The protein below binds the small molecule below.
Small molecule (SMILES): O=P(O)(O)OCCNS(=O)(=O)c1ccc(OC(F)(F)F)cc1

Sequence of chain 1.B:
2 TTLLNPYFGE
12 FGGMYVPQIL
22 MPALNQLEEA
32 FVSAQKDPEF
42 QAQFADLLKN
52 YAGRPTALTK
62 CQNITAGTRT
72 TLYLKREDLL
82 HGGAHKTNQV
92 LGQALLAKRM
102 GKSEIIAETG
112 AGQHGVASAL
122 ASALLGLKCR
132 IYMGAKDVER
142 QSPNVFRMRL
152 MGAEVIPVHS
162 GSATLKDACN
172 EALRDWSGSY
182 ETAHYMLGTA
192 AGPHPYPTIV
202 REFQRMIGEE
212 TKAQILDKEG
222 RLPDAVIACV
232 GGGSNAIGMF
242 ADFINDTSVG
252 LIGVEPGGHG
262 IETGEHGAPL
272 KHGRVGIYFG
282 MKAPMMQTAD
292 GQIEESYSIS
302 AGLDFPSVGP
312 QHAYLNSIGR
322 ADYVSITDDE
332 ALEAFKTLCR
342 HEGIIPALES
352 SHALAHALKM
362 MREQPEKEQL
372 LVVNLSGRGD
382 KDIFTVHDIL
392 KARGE

Binding-site contacts:
Ligand atom P17 contacts residue GLY213 of chain 1.A at 3.8 Å.
Ligand atom O7 contacts residue ALA59 of chain 1.A at 3.4 Å.
Ligand atom O22 contacts residue TYR175 of chain 1.A at 2.9 Å (h-bond).
Ligand atom O20 contacts residue ILE64 of chain 1.A at 3.5 Å.
Ligand atom F9F contacts residue LEU127 of chain 1.A at 3.4 Å.
Ligand atom C5 contacts residue LEU100 of chain 1.A at 3.7 Å (hydrophobic).
Ligand atom F10 contacts residue PHE212 of chain 1.A at 3.8 Å.
Ligand atom C5 contacts residue THR183 of chain 1.A at 3.7 Å.
Ligand atom O7 contacts residue PHE212 of chain 1.A at 3.7 Å.
Ligand atom O20 contacts residue GLY184 of chain 1.A at 3.7 Å.
Ligand atom C2 contacts residue PHE212 of chain 1.A at 3.7 Å (hydrophobic).
Ligand atom C1 contacts residue PHE212 of chain 1.A at 3.6 Å (hydrophobic).
Ligand atom O20 contacts residue GLY234 of chain 1.A at 3.6 Å.
Ligand atom O19 contacts residue THR183 of chain 1.A at 3.6 Å.
Ligand atom C4 contacts residue LEU100 of chain 1.A at 3.7 Å (hydrophobic).
Ligand atom F11 contacts residue PRO18 of chain 1.B at 3.5 Å.
Ligand atom O20 contacts residue SER235 of chain 1.A at 2.6 Å (h-bond).
Ligand atom O7 contacts residue ALA129 of chain 1.A at 3.6 Å.
Ligand atom F9F contacts residue ALA129 of chain 1.A at 3.4 Å.
Ligand atom O19 contacts residue GLY184 of chain 1.A at 2.8 Å (h-bond).
Ligand atom C6 contacts residue PHE212 of chain 1.A at 3.7 Å (hydrophobic).
Ligand atom P17 contacts residue SER235 of chain 1.A at 3.6 Å.
Ligand atom O19 contacts residue PHE212 of chain 1.A at 3.5 Å.
Ligand atom O22 contacts residue ILE232 of chain 1.A at 3.7 Å.
Ligand atom F11 contacts residue ALA129 of chain 1.A at 3.2 Å.
Ligand atom O20 contacts residue THR183 of chain 1.A at 3.5 Å.
Ligand atom O21 contacts residue GLU49 of chain 1.A at 3.3 Å.
Ligand atom O18 contacts residue SER235 of chain 1.A at 3.5 Å (h-bond).
Ligand atom O19 contacts residue GLY213 of chain 1.A at 2.7 Å (h-bond).
Ligand atom O21 contacts residue LEU100 of chain 1.A at 3.4 Å.
Ligand atom P17 contacts residue GLY184 of chain 1.A at 3.8 Å.
Ligand atom C14 contacts residue TYR175 of chain 1.A at 3.4 Å (hydrophobic).
Ligand atom F9F contacts residue ILE153 of chain 1.A at 3.6 Å.
Ligand atom O21 contacts residue PHE22 of chain 1.A at 3.2 Å.
Ligand atom S12 contacts residue TYR175 of chain 1.A at 3.8 Å.
Ligand atom C3 contacts residue TYR175 of chain 1.A at 3.4 Å (hydrophobic).
Ligand atom O16 contacts residue PHE212 of chain 1.A at 3.7 Å.
Ligand atom O18 contacts residue GLY234 of chain 1.A at 2.9 Å (h-bond).
Ligand atom C3 contacts residue LEU127 of chain 1.A at 3.6 Å (hydrophobic).
Ligand atom O16 contacts residue THR183 of chain 1.A at 3.7 Å.

Sequence of chain 1.A:
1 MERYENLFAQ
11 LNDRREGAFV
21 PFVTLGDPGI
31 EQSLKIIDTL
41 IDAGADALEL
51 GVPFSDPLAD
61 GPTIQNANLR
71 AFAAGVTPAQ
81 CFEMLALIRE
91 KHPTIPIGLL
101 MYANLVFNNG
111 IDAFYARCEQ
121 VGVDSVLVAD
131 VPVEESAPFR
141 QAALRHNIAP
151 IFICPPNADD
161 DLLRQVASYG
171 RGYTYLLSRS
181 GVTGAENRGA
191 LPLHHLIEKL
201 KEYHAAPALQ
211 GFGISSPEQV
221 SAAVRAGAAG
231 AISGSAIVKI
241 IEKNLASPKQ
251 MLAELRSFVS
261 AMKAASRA